This small molecule binds to this protein.
Small molecule (SMILES): Cn1nc(C(C)(C)C)cc1NC(=O)Nc1ccc(Cl)cc1

Sequence of chain 1.A:
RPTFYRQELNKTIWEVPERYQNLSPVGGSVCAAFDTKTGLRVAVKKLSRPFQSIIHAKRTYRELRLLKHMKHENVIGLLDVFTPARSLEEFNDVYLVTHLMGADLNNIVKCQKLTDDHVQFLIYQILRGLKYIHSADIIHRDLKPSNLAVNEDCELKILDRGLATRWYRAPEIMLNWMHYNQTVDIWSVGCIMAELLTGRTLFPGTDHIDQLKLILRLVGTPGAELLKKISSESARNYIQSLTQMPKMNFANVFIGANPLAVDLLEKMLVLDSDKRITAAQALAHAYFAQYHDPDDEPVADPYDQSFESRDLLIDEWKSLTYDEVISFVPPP

Binding-site contacts:
Ligand atom CL6 contacts residue VAL38 of chain 1.A at 3.8 Å.
Ligand atom C8 contacts residue GLU71 of chain 1.A at 3.7 Å.
Ligand atom C10 contacts residue ASP168 of chain 1.A at 3.5 Å.
Ligand atom N12 contacts residue ASP168 of chain 1.A at 3.6 Å.
Ligand atom N9 contacts residue GLU71 of chain 1.A at 2.9 Å (salt-bridge).
Ligand atom N2 contacts residue ASP168 of chain 1.A at 3.3 Å (salt-bridge).
Ligand atom C4 contacts residue LEU167 of chain 1.A at 3.9 Å (hydrophobic).
Ligand atom C18 contacts residue LEU167 of chain 1.A at 3.7 Å (hydrophobic).
Ligand atom O1 contacts residue ASP168 of chain 1.A at 2.7 Å (salt-bridge).
Ligand atom O1 contacts residue ILE84 of chain 1.A at 3.8 Å.
Ligand atom C8 contacts residue LEU75 of chain 1.A at 4.0 Å (hydrophobic).
Ligand atom N2 contacts residue GLU71 of chain 1.A at 3.2 Å (salt-bridge).
Ligand atom C4 contacts residue ASP168 of chain 1.A at 3.4 Å.
Ligand atom C5 contacts residue LEU167 of chain 1.A at 3.9 Å (hydrophobic).
Ligand atom O1 contacts residue LEU167 of chain 1.A at 3.3 Å.
Ligand atom C15 contacts residue GLU71 of chain 1.A at 3.0 Å.
Ligand atom N9 contacts residue LEU75 of chain 1.A at 3.8 Å.
Ligand atom C18 contacts residue HIS148 of chain 1.A at 3.8 Å.
Ligand atom C3 contacts residue ILE84 of chain 1.A at 4.0 Å (hydrophobic).
Ligand atom N11 contacts residue ASP168 of chain 1.A at 3.3 Å.
Ligand atom C15 contacts residue ASP168 of chain 1.A at 3.8 Å.
Ligand atom C14 contacts residue ASP168 of chain 1.A at 3.7 Å.
Ligand atom N11 contacts residue GLU71 of chain 1.A at 3.5 Å (salt-bridge).
Ligand atom C10 contacts residue LEU75 of chain 1.A at 4.0 Å (hydrophobic).
Ligand atom N9 contacts residue ASP168 of chain 1.A at 3.6 Å (salt-bridge).
Ligand atom C4 contacts residue ILE84 of chain 1.A at 4.0 Å (hydrophobic).
Ligand atom C3 contacts residue ASP168 of chain 1.A at 3.7 Å.
Ligand atom C17 contacts residue MET78 of chain 1.A at 3.9 Å (hydrophobic).
Ligand atom C15 contacts residue LEU74 of chain 1.A at 3.8 Å (hydrophobic).
Ligand atom C18 contacts residue ILE166 of chain 1.A at 3.7 Å (hydrophobic).
Ligand atom C13 contacts residue ASP168 of chain 1.A at 3.8 Å.
Ligand atom C1 contacts residue GLU71 of chain 1.A at 3.8 Å.
Ligand atom C1 contacts residue ASP168 of chain 1.A at 3.0 Å.
Ligand atom N11 contacts residue LEU74 of chain 1.A at 4.0 Å.
Ligand atom C3 contacts residue GLU71 of chain 1.A at 3.9 Å.
Ligand atom C19 contacts residue HIS148 of chain 1.A at 3.6 Å.
Ligand atom C14 contacts residue ILE84 of chain 1.A at 3.9 Å (hydrophobic).
Ligand atom N12 contacts residue LEU74 of chain 1.A at 3.8 Å.
Ligand atom C10 contacts residue GLU71 of chain 1.A at 3.7 Å.
Ligand atom C7 contacts residue LYS53 of chain 1.A at 3.7 Å.